Sequence of chain 1.E:
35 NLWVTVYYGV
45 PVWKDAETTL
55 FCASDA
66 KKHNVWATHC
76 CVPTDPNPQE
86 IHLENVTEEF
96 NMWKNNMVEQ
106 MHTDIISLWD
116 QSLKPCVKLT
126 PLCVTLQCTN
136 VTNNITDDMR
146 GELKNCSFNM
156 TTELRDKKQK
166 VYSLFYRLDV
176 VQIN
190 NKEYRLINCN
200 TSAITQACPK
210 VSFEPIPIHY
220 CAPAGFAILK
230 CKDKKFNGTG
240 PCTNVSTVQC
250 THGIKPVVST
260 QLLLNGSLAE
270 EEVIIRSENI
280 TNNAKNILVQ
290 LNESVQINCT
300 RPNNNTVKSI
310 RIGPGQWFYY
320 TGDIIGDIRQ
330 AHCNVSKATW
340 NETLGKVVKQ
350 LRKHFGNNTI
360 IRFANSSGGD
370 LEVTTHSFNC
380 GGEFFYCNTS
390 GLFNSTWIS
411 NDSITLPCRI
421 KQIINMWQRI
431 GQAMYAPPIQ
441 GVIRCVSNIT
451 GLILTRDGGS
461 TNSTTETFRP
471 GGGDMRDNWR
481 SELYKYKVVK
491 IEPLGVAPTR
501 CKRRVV

Binding-site contacts:
Ligand atom C2 contacts residue ASN448 of chain 1.E at 2.5 Å.
Ligand atom C3 contacts residue ASN448 of chain 1.E at 3.9 Å.
Ligand atom O5 contacts residue SER293 of chain 1.E at 3.4 Å (h-bond).
Ligand atom N2 contacts residue ASN448 of chain 1.E at 2.9 Å (h-bond).
Ligand atom C8 contacts residue ASN448 of chain 1.E at 4.1 Å.
Ligand atom C7 contacts residue ASN448 of chain 1.E at 3.5 Å.
Ligand atom C1 contacts residue ASN448 of chain 1.E at 1.5 Å.
Ligand atom C4 contacts residue ASN448 of chain 1.E at 4.3 Å.
Ligand atom C5 contacts residue ASN448 of chain 1.E at 3.8 Å.
Ligand atom C8 contacts residue NAG1 of chain 1.Q at 3.3 Å.
Ligand atom C1 contacts residue SER293 of chain 1.E at 3.9 Å.
Ligand atom O7 contacts residue ASN264 of chain 1.E at 4.4 Å.
Ligand atom C8 contacts residue ASN264 of chain 1.E at 3.5 Å.
Ligand atom C7 contacts residue ASN264 of chain 1.E at 4.2 Å.
Ligand atom O5 contacts residue ASN448 of chain 1.E at 2.4 Å (h-bond).
Ligand atom O7 contacts residue ASN448 of chain 1.E at 3.6 Å.
Ligand atom O6 contacts residue SER293 of chain 1.E at 4.1 Å.

The small molecule below binds the protein below.
Small molecule (SMILES): CC(=O)N[C@H]1[C@H](O[C@H]2[C@H](O)[C@@H](NC(C)=O)CO[C@@H]2CO)O[C@H](CO)[C@@H](O)[C@@H]1O